Sequence of chain 1.B:
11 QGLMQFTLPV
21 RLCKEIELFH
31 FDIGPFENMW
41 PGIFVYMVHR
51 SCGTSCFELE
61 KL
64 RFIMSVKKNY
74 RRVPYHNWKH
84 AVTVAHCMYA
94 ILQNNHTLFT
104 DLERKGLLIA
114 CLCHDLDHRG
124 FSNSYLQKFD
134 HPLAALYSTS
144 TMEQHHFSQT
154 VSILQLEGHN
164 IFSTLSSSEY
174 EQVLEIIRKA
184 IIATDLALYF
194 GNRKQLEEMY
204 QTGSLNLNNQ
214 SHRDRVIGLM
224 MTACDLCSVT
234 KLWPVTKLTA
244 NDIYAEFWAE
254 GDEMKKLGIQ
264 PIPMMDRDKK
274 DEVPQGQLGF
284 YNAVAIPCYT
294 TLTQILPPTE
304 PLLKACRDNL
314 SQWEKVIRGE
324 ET

Binding-site contacts:
Ligand atom C27 contacts residue PHE283 of chain 1.B at 3.8 Å (hydrophobic).
Ligand atom C6 contacts residue PHE283 of chain 1.B at 3.5 Å (hydrophobic).
Ligand atom C2 contacts residue ILE246 of chain 1.B at 3.6 Å (hydrophobic).
Ligand atom C1 contacts residue VAL232 of chain 1.B at 3.6 Å (hydrophobic).
Ligand atom C20 contacts residue TYR247 of chain 1.B at 3.6 Å (hydrophobic).
Ligand atom C3 contacts residue PHE283 of chain 1.B at 3.7 Å (hydrophobic).
Ligand atom C12 contacts residue GLN280 of chain 1.B at 3.7 Å.
Ligand atom C23 contacts residue PRO266 of chain 1.B at 3.6 Å (hydrophobic).
Ligand atom N7 contacts residue PHE283 of chain 1.B at 3.4 Å.
Ligand atom C22 contacts residue PRO266 of chain 1.B at 3.6 Å (hydrophobic).
Ligand atom C14 contacts residue MET267 of chain 1.B at 3.6 Å (hydrophobic).
Ligand atom N18 contacts residue MET267 of chain 1.B at 3.5 Å.
Ligand atom C14 contacts residue TYR247 of chain 1.B at 3.6 Å (hydrophobic).
Ligand atom C4 contacts residue ILE246 of chain 1.B at 3.5 Å (hydrophobic).
Ligand atom C21 contacts residue GLU275 of chain 1.B at 3.6 Å.
Ligand atom C22 contacts residue LYS272 of chain 1.B at 3.7 Å.
Ligand atom C23 contacts residue MET267 of chain 1.B at 3.5 Å (hydrophobic).
Ligand atom N18 contacts residue TYR247 of chain 1.B at 2.8 Å (h-bond).
Ligand atom C29 contacts residue PHE283 of chain 1.B at 3.6 Å (hydrophobic).
Ligand atom C17 contacts residue GLY279 of chain 1.B at 3.4 Å.
Ligand atom C19 contacts residue GLY279 of chain 1.B at 3.6 Å.
Ligand atom C24 contacts residue MET267 of chain 1.B at 3.5 Å (hydrophobic).
Ligand atom C12 contacts residue MET267 of chain 1.B at 3.8 Å (hydrophobic).
Ligand atom C11 contacts residue PHE250 of chain 1.B at 3.6 Å (hydrophobic).
Ligand atom C26 contacts residue PHE283 of chain 1.B at 3.6 Å (hydrophobic).
Ligand atom C8 contacts residue PHE283 of chain 1.B at 3.7 Å (hydrophobic).
Ligand atom C21 contacts residue VAL276 of chain 1.B at 3.8 Å (hydrophobic).
Ligand atom C22 contacts residue GLU275 of chain 1.B at 3.6 Å.
Ligand atom C5 contacts residue PHE283 of chain 1.B at 3.6 Å (hydrophobic).
Ligand atom C17 contacts residue MET267 of chain 1.B at 3.5 Å (hydrophobic).
Ligand atom C26 contacts residue GLY279 of chain 1.B at 3.5 Å.
Ligand atom C16 contacts residue GLY279 of chain 1.B at 3.8 Å.
Ligand atom N10 contacts residue GLN280 of chain 1.B at 3.1 Å (h-bond).
Ligand atom N15 contacts residue GLY279 of chain 1.B at 3.4 Å (h-bond).
Ligand atom C12 contacts residue TYR247 of chain 1.B at 3.5 Å (hydrophobic).
Ligand atom C19 contacts residue MET267 of chain 1.B at 3.5 Å (hydrophobic).
Ligand atom C30 contacts residue PHE283 of chain 1.B at 3.8 Å (hydrophobic).
Ligand atom C13 contacts residue PHE283 of chain 1.B at 3.5 Å (hydrophobic).
Ligand atom C1 contacts residue ILE246 of chain 1.B at 3.3 Å (hydrophobic).
Ligand atom C14 contacts residue GLY279 of chain 1.B at 3.4 Å.

The small molecule below binds the protein below.
Small molecule (SMILES): Cc1nc2ccccc2nc1CCc1nc(-c2ccccc2)cn1-c1ccccc1